Binding-site contacts:
Ligand atom C8 contacts residue PRO53 of chain 3.D at 3.7 Å (hydrophobic).
Ligand atom C1 contacts residue ASN75 of chain 3.D at 1.4 Å.
Ligand atom O6 contacts residue PHE54 of chain 3.D at 4.0 Å.
Ligand atom C4 contacts residue PHE57 of chain 3.D at 4.0 Å (hydrophobic).
Ligand atom N2 contacts residue PRO53 of chain 3.D at 3.3 Å (h-bond).
Ligand atom O3 contacts residue PHE57 of chain 3.D at 4.3 Å.
Ligand atom C1 contacts residue PRO53 of chain 3.D at 4.3 Å (hydrophobic).
Ligand atom O6 contacts residue PHE58 of chain 3.D at 4.0 Å.
Ligand atom C3 contacts residue ASN75 of chain 3.D at 3.8 Å.
Ligand atom C2 contacts residue PRO53 of chain 3.D at 4.0 Å (hydrophobic).
Ligand atom C6 contacts residue PHE57 of chain 3.D at 4.2 Å (hydrophobic).
Ligand atom O7 contacts residue ASN75 of chain 3.D at 3.7 Å.
Ligand atom C2 contacts residue PHE57 of chain 3.D at 4.3 Å (hydrophobic).
Ligand atom C2 contacts residue ASN75 of chain 3.D at 2.4 Å.
Ligand atom C5 contacts residue ASN75 of chain 3.D at 3.7 Å.
Ligand atom C8 contacts residue PHE54 of chain 3.D at 3.4 Å (hydrophobic).
Ligand atom C5 contacts residue HIS78 of chain 3.D at 3.7 Å.
Ligand atom C1 contacts residue PHE57 of chain 3.D at 4.3 Å (hydrophobic).
Ligand atom C7 contacts residue PRO53 of chain 3.D at 4.3 Å (hydrophobic).
Ligand atom O6 contacts residue HIS78 of chain 3.D at 3.0 Å (h-bond).
Ligand atom C6 contacts residue HIS78 of chain 3.D at 3.5 Å.
Ligand atom O5 contacts residue ASN75 of chain 3.D at 2.4 Å (h-bond).
Ligand atom C8 contacts residue LYS159 of chain 3.D at 4.3 Å.
Ligand atom C1 contacts residue HIS78 of chain 3.D at 3.8 Å.
Ligand atom C4 contacts residue ASN75 of chain 3.D at 4.2 Å.
Ligand atom C3 contacts residue PRO53 of chain 3.D at 3.9 Å (hydrophobic).
Ligand atom O6 contacts residue SER77 of chain 3.D at 4.2 Å.
Ligand atom C7 contacts residue ASN75 of chain 3.D at 3.5 Å.
Ligand atom O5 contacts residue HIS78 of chain 3.D at 2.9 Å (h-bond).
Ligand atom O5 contacts residue PHE57 of chain 3.D at 3.9 Å.
Ligand atom N2 contacts residue ASN75 of chain 3.D at 2.9 Å (h-bond).
Ligand atom O3 contacts residue PRO53 of chain 3.D at 4.4 Å.
Ligand atom C1 contacts residue SER77 of chain 3.D at 4.3 Å.

Sequence of chain 3.D:
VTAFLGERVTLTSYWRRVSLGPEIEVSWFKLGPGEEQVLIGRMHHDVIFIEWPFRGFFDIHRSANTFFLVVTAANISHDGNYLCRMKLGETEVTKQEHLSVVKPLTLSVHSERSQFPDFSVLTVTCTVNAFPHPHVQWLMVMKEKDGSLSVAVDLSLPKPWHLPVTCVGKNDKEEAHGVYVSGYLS

The protein below binds the small molecule below.
Small molecule (SMILES): CC(=O)N[C@H]1[C@H](O[C@H]2[C@H](O)[C@@H](NC(C)=O)CO[C@@H]2CO)O[C@H](CO)[C@@H](O[C@@H]2O[C@H](CO)[C@@H](O)[C@H](O)[C@@H]2O)[C@@H]1O